Binding-site contacts:
Ligand atom O4P contacts residue ASP40 of chain 1.A at 3.5 Å (salt-bridge).
Ligand atom N3 contacts residue TYR109 of chain 1.A at 3.5 Å.
Ligand atom C2' contacts residue TYR109 of chain 1.A at 3.6 Å (hydrophobic).
Ligand atom P2 contacts residue ARG81 of chain 1.A at 4.0 Å.
Ligand atom P1 contacts residue TYR79 of chain 1.A at 3.6 Å.
Ligand atom O2 contacts residue TYR109 of chain 1.A at 4.0 Å.
Ligand atom C4' contacts residue ARG81 of chain 1.A at 4.0 Å.
Ligand atom O4' contacts residue TYR79 of chain 1.A at 4.1 Å.
Ligand atom C5M contacts residue ARG35 of chain 1.A at 3.7 Å.
Ligand atom O3P contacts residue TYR79 of chain 1.A at 2.7 Å (h-bond).
Ligand atom C2 contacts residue ASP77 of chain 1.A at 4.0 Å.
Ligand atom C5' contacts residue TYR107 of chain 1.A at 3.6 Å (hydrophobic).
Ligand atom O4P contacts residue CA1 of chain 1.C at 3.1 Å.
Ligand atom P2 contacts residue ARG35 of chain 1.A at 3.6 Å.
Ligand atom O4P contacts residue ARG35 of chain 1.A at 2.9 Å (salt-bridge).
Ligand atom O5P contacts residue ARG81 of chain 1.A at 2.8 Å (salt-bridge).
Ligand atom O4' contacts residue ARG81 of chain 1.A at 3.0 Å (salt-bridge).
Ligand atom P1 contacts residue LYS78 of chain 1.A at 3.6 Å.
Ligand atom C2 contacts residue TYR109 of chain 1.A at 4.0 Å (hydrophobic).
Ligand atom C3' contacts residue TYR107 of chain 1.A at 3.8 Å (hydrophobic).
Ligand atom C4 contacts residue LEU83 of chain 1.A at 3.8 Å (hydrophobic).
Ligand atom C5 contacts residue TYR107 of chain 1.A at 3.9 Å (hydrophobic).
Ligand atom C2' contacts residue TYR107 of chain 1.A at 3.7 Å (hydrophobic).
Ligand atom C4 contacts residue TYR109 of chain 1.A at 3.8 Å (hydrophobic).
Ligand atom P2 contacts residue CA1 of chain 1.C at 4.1 Å.
Ligand atom C5M contacts residue LEU36 of chain 1.A at 4.0 Å (hydrophobic).
Ligand atom C5' contacts residue ARG81 of chain 1.A at 4.1 Å.
Ligand atom N3 contacts residue LEU83 of chain 1.A at 4.0 Å.
Ligand atom O1P contacts residue LYS78 of chain 1.A at 2.6 Å (salt-bridge).
Ligand atom O5P contacts residue ARG35 of chain 1.A at 2.9 Å (salt-bridge).
Ligand atom O3' contacts residue LYS78 of chain 1.A at 3.3 Å.
Ligand atom O4 contacts residue LEU83 of chain 1.A at 3.7 Å.
Ligand atom O5' contacts residue ARG35 of chain 1.A at 3.7 Å.
Ligand atom C6 contacts residue ARG81 of chain 1.A at 4.1 Å.
Ligand atom O4 contacts residue LEU37 of chain 1.A at 3.9 Å.
Ligand atom O4 contacts residue TYR109 of chain 1.A at 4.0 Å.
Ligand atom O1P contacts residue TYR79 of chain 1.A at 3.3 Å (h-bond).
Ligand atom C5M contacts residue TYR107 of chain 1.A at 3.7 Å (hydrophobic).
Ligand atom O5' contacts residue ARG81 of chain 1.A at 3.0 Å (salt-bridge).
Ligand atom O2 contacts residue ASP77 of chain 1.A at 3.9 Å.

The small molecule below binds the protein below.
Small molecule (SMILES): Cc1cn([C@H]2C[C@H](OP(=O)(O)O)[C@@H](COP(=O)(O)O)O2)c(=O)[nH]c1=O

Sequence of chain 1.A:
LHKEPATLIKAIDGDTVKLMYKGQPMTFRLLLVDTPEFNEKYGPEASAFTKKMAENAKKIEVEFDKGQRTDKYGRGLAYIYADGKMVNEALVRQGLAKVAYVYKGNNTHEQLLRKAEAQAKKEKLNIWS